Sequence of chain 1.D:
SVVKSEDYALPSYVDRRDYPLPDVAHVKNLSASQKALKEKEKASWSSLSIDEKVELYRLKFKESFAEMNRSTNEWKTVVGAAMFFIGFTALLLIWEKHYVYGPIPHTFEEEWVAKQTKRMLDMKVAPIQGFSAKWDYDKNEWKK

Binding-site contacts:
Ligand atom C3 contacts residue TYR26 of chain 1.K at 4.2 Å (hydrophobic).
Ligand atom O55 contacts residue ILE31 of chain 1.K at 3.4 Å.
Ligand atom O55 contacts residue HIS98 of chain 1.D at 4.4 Å.
Ligand atom C6 contacts residue TYR26 of chain 1.K at 4.5 Å (hydrophobic).
Ligand atom C22 contacts residue HIS98 of chain 1.D at 4.5 Å.
Ligand atom C1 contacts residue ILE94 of chain 1.D at 4.5 Å (hydrophobic).
Ligand atom O5 contacts residue TYR26 of chain 1.K at 3.8 Å.
Ligand atom C1 contacts residue TYR26 of chain 1.K at 4.1 Å (hydrophobic).
Ligand atom O49 contacts residue ILE94 of chain 1.D at 3.8 Å.
Ligand atom C34 contacts residue LEU91 of chain 1.D at 3.8 Å (hydrophobic).
Ligand atom C1 contacts residue ILE31 of chain 1.K at 4.0 Å (hydrophobic).
Ligand atom C22 contacts residue ILE94 of chain 1.D at 3.8 Å (hydrophobic).
Ligand atom O16 contacts residue ILE94 of chain 1.D at 4.2 Å.
Ligand atom C57 contacts residue TYR26 of chain 1.K at 4.1 Å (hydrophobic).
Ligand atom C18 contacts residue HIS98 of chain 1.D at 4.0 Å.
Ligand atom C19 contacts residue HIS98 of chain 1.D at 4.0 Å.
Ligand atom C6 contacts residue HIS98 of chain 1.D at 3.5 Å.
Ligand atom C2 contacts residue HIS98 of chain 1.D at 3.8 Å.
Ligand atom C1 contacts residue HIS98 of chain 1.D at 3.8 Å.
Ligand atom C31 contacts residue LEU91 of chain 1.D at 4.2 Å (hydrophobic).
Ligand atom C28 contacts residue TRP95 of chain 1.D at 4.3 Å (hydrophobic).
Ligand atom C19 contacts residue TYR99 of chain 1.D at 4.2 Å (hydrophobic).
Ligand atom C25 contacts residue TRP95 of chain 1.D at 4.3 Å (hydrophobic).
Ligand atom C2 contacts residue ILE31 of chain 1.K at 4.4 Å (hydrophobic).
Ligand atom C43 contacts residue LEU92 of chain 1.D at 4.5 Å (hydrophobic).
Ligand atom C28 contacts residue LEU91 of chain 1.D at 4.2 Å (hydrophobic).
Ligand atom O49 contacts residue ILE31 of chain 1.K at 4.0 Å.
Ligand atom C28 contacts residue ILE94 of chain 1.D at 3.8 Å (hydrophobic).
Ligand atom O49 contacts residue HIS98 of chain 1.D at 3.4 Å.
Ligand atom C40 contacts residue TRP95 of chain 1.D at 4.4 Å (hydrophobic).
Ligand atom C25 contacts residue ILE94 of chain 1.D at 4.4 Å (hydrophobic).
Ligand atom C34 contacts residue TRP95 of chain 1.D at 3.9 Å (hydrophobic).
Ligand atom C4 contacts residue TYR26 of chain 1.K at 4.2 Å (hydrophobic).
Ligand atom C37 contacts residue LEU91 of chain 1.D at 4.3 Å (hydrophobic).
Ligand atom O16 contacts residue HIS98 of chain 1.D at 3.8 Å.
Ligand atom C40 contacts residue LEU92 of chain 1.D at 4.3 Å (hydrophobic).

A small-molecule ligand and the protein it binds are described below.
Small molecule (SMILES): CCCCCCCCCCO[C@@H]1O[C@H](CO)[C@@H](O[C@H]2O[C@H](CO)[C@@H](O)[C@H](O)[C@H]2O)[C@H](O)[C@H]1O

Sequence of chain 1.K:
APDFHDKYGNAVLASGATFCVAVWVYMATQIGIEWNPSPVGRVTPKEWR